A small-molecule ligand and the protein it binds are described below.
Small molecule (SMILES): CCCCCCCCCCCCOS(=O)(=O)O

Sequence of chain 1.A:
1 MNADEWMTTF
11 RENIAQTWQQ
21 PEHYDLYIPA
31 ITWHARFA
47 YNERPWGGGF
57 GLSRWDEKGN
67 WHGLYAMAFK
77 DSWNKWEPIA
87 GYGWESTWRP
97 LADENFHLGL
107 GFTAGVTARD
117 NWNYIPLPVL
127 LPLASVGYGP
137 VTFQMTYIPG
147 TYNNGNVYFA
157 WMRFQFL

Binding-site contacts:
Ligand atom C5 contacts residue MET73 of chain 1.A at 3.8 Å (hydrophobic).
Ligand atom C4 contacts residue TYR71 of chain 1.A at 3.6 Å (hydrophobic).
Ligand atom C11 contacts residue ILE85 of chain 1.A at 4.2 Å (hydrophobic).
Ligand atom C2 contacts residue TRP67 of chain 1.A at 4.1 Å (hydrophobic).
Ligand atom C2 contacts residue TRP157 of chain 1.A at 4.1 Å (hydrophobic).
Ligand atom O3S contacts residue ASN150 of chain 1.A at 3.9 Å.
Ligand atom C11 contacts residue LEU127 of chain 1.A at 4.1 Å (hydrophobic).
Ligand atom C3 contacts residue TYR27 of chain 1.A at 3.9 Å (hydrophobic).
Ligand atom O4 contacts residue ARG115 of chain 1.A at 3.7 Å.
Ligand atom O3S contacts residue ILE144 of chain 1.A at 4.1 Å.
Ligand atom C6 contacts residue TRP157 of chain 1.A at 3.8 Å (hydrophobic).
Ligand atom C12 contacts residue LEU127 of chain 1.A at 4.1 Å (hydrophobic).
Ligand atom C9 contacts residue PHE75 of chain 1.A at 3.7 Å (hydrophobic).
Ligand atom C7 contacts residue MET73 of chain 1.A at 4.1 Å (hydrophobic).
Ligand atom C2 contacts residue GLN140 of chain 1.A at 3.9 Å.
Ligand atom C12 contacts residue THR113 of chain 1.A at 4.2 Å.
Ligand atom C9 contacts residue ILE85 of chain 1.A at 4.0 Å (hydrophobic).
Ligand atom C8 contacts residue ILE85 of chain 1.A at 3.7 Å (hydrophobic).
Ligand atom C11 contacts residue THR113 of chain 1.A at 4.2 Å.
Ligand atom C4 contacts residue LEU129 of chain 1.A at 4.1 Å (hydrophobic).
Ligand atom O1S contacts residue ARG115 of chain 1.A at 3.1 Å (salt-bridge).
Ligand atom C8 contacts residue THR142 of chain 1.A at 4.1 Å.
Ligand atom S contacts residue ARG115 of chain 1.A at 3.9 Å.
Ligand atom C1 contacts residue GLU83 of chain 1.A at 3.8 Å.
Ligand atom C2 contacts residue TYR71 of chain 1.A at 3.7 Å (hydrophobic).
Ligand atom C8 contacts residue LEU127 of chain 1.A at 3.9 Å (hydrophobic).
Ligand atom C3 contacts residue TYR71 of chain 1.A at 3.6 Å (hydrophobic).
Ligand atom C6 contacts residue ILE85 of chain 1.A at 4.2 Å (hydrophobic).
Ligand atom C2 contacts residue LEU129 of chain 1.A at 4.2 Å (hydrophobic).
Ligand atom C2 contacts residue TYR27 of chain 1.A at 4.0 Å (hydrophobic).
Ligand atom C11 contacts residue GLU83 of chain 1.A at 3.8 Å.
Ligand atom C3 contacts residue TRP157 of chain 1.A at 3.5 Å (hydrophobic).
Ligand atom C7 contacts residue ILE85 of chain 1.A at 3.9 Å (hydrophobic).
Ligand atom C5 contacts residue TYR71 of chain 1.A at 3.9 Å (hydrophobic).
Ligand atom C5 contacts residue TRP157 of chain 1.A at 3.5 Å (hydrophobic).
Ligand atom C6 contacts residue TYR71 of chain 1.A at 4.0 Å (hydrophobic).
Ligand atom C4 contacts residue TRP157 of chain 1.A at 3.5 Å (hydrophobic).
Ligand atom C10 contacts residue LEU127 of chain 1.A at 4.2 Å (hydrophobic).
Ligand atom O1S contacts residue TRP118 of chain 1.A at 4.0 Å.
Ligand atom C10 contacts residue GLU83 of chain 1.A at 4.2 Å.